The protein below binds the small molecule below.
Small molecule (SMILES): O=P(O)(O)O[C@H]1O[C@H](CO)[C@H](O)[C@H](O)[C@H]1O

Sequence of chain 1.B:
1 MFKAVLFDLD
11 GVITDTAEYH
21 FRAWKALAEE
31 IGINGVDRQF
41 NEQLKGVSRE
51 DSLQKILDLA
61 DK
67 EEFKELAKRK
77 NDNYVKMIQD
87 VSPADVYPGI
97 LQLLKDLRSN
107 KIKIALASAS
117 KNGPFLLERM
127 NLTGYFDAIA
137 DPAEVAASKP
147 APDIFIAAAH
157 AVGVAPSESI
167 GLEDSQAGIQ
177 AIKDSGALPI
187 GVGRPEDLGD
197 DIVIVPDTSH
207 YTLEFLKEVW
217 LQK

Binding-site contacts:
Ligand atom C4 contacts residue VAL47 of chain 1.B at 3.6 Å (hydrophobic).
Ligand atom C1 contacts residue ARG49 of chain 1.B at 3.6 Å.
Ligand atom O2 contacts residue ARG49 of chain 1.B at 3.3 Å.
Ligand atom P contacts residue LYS117 of chain 1.B at 3.8 Å.
Ligand atom O5 contacts residue SER116 of chain 1.B at 3.5 Å (h-bond).
Ligand atom O1P contacts residue LYS76 of chain 1.B at 3.7 Å.
Ligand atom O2P contacts residue LYS117 of chain 1.B at 3.6 Å.
Ligand atom O2P contacts residue HIS20 of chain 1.B at 3.6 Å.
Ligand atom O1 contacts residue HIS20 of chain 1.B at 3.3 Å.
Ligand atom O2 contacts residue LYS76 of chain 1.B at 3.1 Å (salt-bridge).
Ligand atom O3 contacts residue TRP24 of chain 1.B at 2.8 Å (h-bond).
Ligand atom O4 contacts residue GLY46 of chain 1.B at 3.5 Å.
Ligand atom O3P contacts residue ARG49 of chain 1.B at 3.4 Å (salt-bridge).
Ligand atom O2P contacts residue ASN118 of chain 1.B at 3.0 Å (h-bond).
Ligand atom O3P contacts residue SER116 of chain 1.B at 3.4 Å.
Ligand atom O3 contacts residue LYS76 of chain 1.B at 3.7 Å.
Ligand atom C1 contacts residue VAL47 of chain 1.B at 3.8 Å (hydrophobic).
Ligand atom O2P contacts residue ARG49 of chain 1.B at 3.9 Å.
Ligand atom O3P contacts residue ALA115 of chain 1.B at 3.9 Å.
Ligand atom O4 contacts residue VAL47 of chain 1.B at 2.6 Å (h-bond).
Ligand atom O1P contacts residue ARG49 of chain 1.B at 2.7 Å (salt-bridge).
Ligand atom P contacts residue ARG49 of chain 1.B at 3.7 Å.
Ligand atom O6 contacts residue SER114 of chain 1.B at 3.0 Å (h-bond).
Ligand atom O6 contacts residue SER116 of chain 1.B at 3.0 Å (h-bond).
Ligand atom C3 contacts residue HIS20 of chain 1.B at 3.3 Å.
Ligand atom O5 contacts residue ALA115 of chain 1.B at 3.5 Å.
Ligand atom P contacts residue SER116 of chain 1.B at 3.6 Å.
Ligand atom O3P contacts residue LYS117 of chain 1.B at 2.7 Å (salt-bridge).
Ligand atom O1 contacts residue SER116 of chain 1.B at 3.5 Å.
Ligand atom O5 contacts residue VAL47 of chain 1.B at 3.4 Å (h-bond).
Ligand atom C2 contacts residue VAL47 of chain 1.B at 3.4 Å (hydrophobic).
Ligand atom O2 contacts residue TRP24 of chain 1.B at 3.3 Å.
Ligand atom C4 contacts residue HIS20 of chain 1.B at 3.8 Å.
Ligand atom C2 contacts residue ARG49 of chain 1.B at 3.7 Å.
Ligand atom O3 contacts residue HIS20 of chain 1.B at 3.4 Å (h-bond).
Ligand atom C6 contacts residue GLY46 of chain 1.B at 3.9 Å.
Ligand atom O4 contacts residue LEU44 of chain 1.B at 3.7 Å.
Ligand atom C2 contacts residue SER48 of chain 1.B at 3.8 Å.
Ligand atom O6 contacts residue ALA115 of chain 1.B at 3.3 Å (h-bond).
Ligand atom O2P contacts residue SER116 of chain 1.B at 2.6 Å (h-bond).